A protein and the small-molecule ligand that binds it are described below.
Small molecule (SMILES): Cc1c(C)n(Cc2ccc(Cl)c(O[C@H](C)C(=O)O)c2)c2ccc(C(=O)N[C@H](C)c3ccc(C(C)(C)C)cc3)cc12

Binding-site contacts:
Ligand atom O1 contacts residue PHE159 of chain 1.A at 3.5 Å.
Ligand atom C16 contacts residue SER138 of chain 1.A at 3.4 Å.
Ligand atom C7 contacts residue CYS81 of chain 1.A at 3.6 Å (hydrophobic).
Ligand atom O1 contacts residue TYR123 of chain 1.A at 2.8 Å (h-bond).
Ligand atom O3 contacts residue ARG84 of chain 1.A at 3.3 Å.
Ligand atom C5 contacts residue CYS81 of chain 1.A at 3.0 Å (hydrophobic).
Ligand atom C6 contacts residue CYS81 of chain 1.A at 3.0 Å (hydrophobic).
Ligand atom C4 contacts residue CYS81 of chain 1.A at 3.7 Å (hydrophobic).
Ligand atom N2 contacts residue LEU126 of chain 1.A at 3.3 Å.
Ligand atom C19 contacts residue LEU129 of chain 1.A at 3.8 Å (hydrophobic).
Ligand atom C2 contacts residue SER85 of chain 1.A at 3.7 Å.
Ligand atom O3 contacts residue SER138 of chain 1.A at 3.0 Å (h-bond).
Ligand atom C33 contacts residue PHE78 of chain 1.A at 3.7 Å (hydrophobic).
Ligand atom CL1 contacts residue ILE77 of chain 1.A at 3.5 Å.
Ligand atom C31 contacts residue MET259 of chain 1.A at 3.6 Å (hydrophobic).
Ligand atom C15 contacts residue LYS61 of chain 1.A at 3.7 Å.
Ligand atom C6 contacts residue MET160 of chain 1.A at 3.6 Å (hydrophobic).
Ligand atom N1 contacts residue SER85 of chain 1.A at 2.9 Å (h-bond).
Ligand atom O4 contacts residue LYS61 of chain 1.A at 3.6 Å.
Ligand atom C3 contacts residue TYR123 of chain 1.A at 3.6 Å (hydrophobic).
Ligand atom O3 contacts residue ILE137 of chain 1.A at 3.8 Å.
Ligand atom C26 contacts residue LEU249 of chain 1.A at 3.6 Å (hydrophobic).
Ligand atom C32 contacts residue MET259 of chain 1.A at 3.6 Å (hydrophobic).
Ligand atom C1 contacts residue SER85 of chain 1.A at 3.6 Å.
Ligand atom C21 contacts residue ARG84 of chain 1.A at 3.7 Å.
Ligand atom O1 contacts residue LYS163 of chain 1.A at 3.6 Å.
Ligand atom C19 contacts residue ARG84 of chain 1.A at 3.6 Å.
Ligand atom O4 contacts residue ARG84 of chain 1.A at 3.4 Å.
Ligand atom C18 contacts residue LEU126 of chain 1.A at 3.4 Å (hydrophobic).
Ligand atom C4 contacts residue SER85 of chain 1.A at 3.7 Å.
Ligand atom C20 contacts residue LEU126 of chain 1.A at 3.7 Å (hydrophobic).
Ligand atom C1 contacts residue TYR269 of chain 1.A at 3.6 Å (hydrophobic).
Ligand atom C25 contacts residue HIS245 of chain 1.A at 3.4 Å.
Ligand atom C7 contacts residue LEU126 of chain 1.A at 3.5 Å (hydrophobic).
Ligand atom C25 contacts residue TYR269 of chain 1.A at 3.3 Å (hydrophobic).
Ligand atom C24 contacts residue HIS245 of chain 1.A at 3.7 Å.
Ligand atom C23 contacts residue SER85 of chain 1.A at 3.2 Å.
Ligand atom C22 contacts residue LEU126 of chain 1.A at 3.7 Å (hydrophobic).
Ligand atom C16 contacts residue ARG84 of chain 1.A at 3.6 Å.
Ligand atom C33 contacts residue GLN82 of chain 1.A at 3.6 Å.

Sequence of chain 1.A:
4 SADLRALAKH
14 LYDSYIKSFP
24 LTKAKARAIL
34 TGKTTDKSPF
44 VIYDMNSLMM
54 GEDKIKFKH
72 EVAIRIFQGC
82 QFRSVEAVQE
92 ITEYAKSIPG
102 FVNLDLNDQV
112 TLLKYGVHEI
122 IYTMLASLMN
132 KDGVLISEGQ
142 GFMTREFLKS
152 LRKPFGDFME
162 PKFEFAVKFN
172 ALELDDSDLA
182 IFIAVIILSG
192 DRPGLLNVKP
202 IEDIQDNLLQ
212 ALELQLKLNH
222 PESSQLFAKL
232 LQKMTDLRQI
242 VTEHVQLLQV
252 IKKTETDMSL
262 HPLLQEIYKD